Sequence of chain 1.A:
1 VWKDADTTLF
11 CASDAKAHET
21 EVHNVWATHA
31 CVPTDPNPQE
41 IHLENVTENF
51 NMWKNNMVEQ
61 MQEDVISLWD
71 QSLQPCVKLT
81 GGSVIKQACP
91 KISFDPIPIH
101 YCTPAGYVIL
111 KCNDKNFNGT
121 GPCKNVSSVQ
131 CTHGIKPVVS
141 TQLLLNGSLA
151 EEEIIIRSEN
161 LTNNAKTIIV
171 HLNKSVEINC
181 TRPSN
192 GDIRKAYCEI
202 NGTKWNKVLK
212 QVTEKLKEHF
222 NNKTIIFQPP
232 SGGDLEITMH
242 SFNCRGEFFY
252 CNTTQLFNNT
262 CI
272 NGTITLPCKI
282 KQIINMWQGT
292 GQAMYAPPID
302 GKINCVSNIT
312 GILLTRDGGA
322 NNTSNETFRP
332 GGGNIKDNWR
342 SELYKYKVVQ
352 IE

Binding-site contacts:
Ligand atom O6 contacts residue THR120 of chain 1.A at 4.2 Å.
Ligand atom C4 contacts residue ASN118 of chain 1.A at 4.2 Å.
Ligand atom C2 contacts residue ASN118 of chain 1.A at 2.3 Å.
Ligand atom C8 contacts residue LEU161 of chain 1.A at 3.9 Å (hydrophobic).
Ligand atom C7 contacts residue ASN118 of chain 1.A at 3.2 Å.
Ligand atom C3 contacts residue THR120 of chain 1.A at 4.1 Å.
Ligand atom O5 contacts residue ASN118 of chain 1.A at 2.4 Å (h-bond).
Ligand atom C3 contacts residue ASN118 of chain 1.A at 3.7 Å.
Ligand atom O7 contacts residue LEU161 of chain 1.A at 4.4 Å.
Ligand atom C8 contacts residue ILE156 of chain 1.A at 3.5 Å (hydrophobic).
Ligand atom C1 contacts residue THR120 of chain 1.A at 3.7 Å.
Ligand atom O7 contacts residue HIS220 of chain 1.A at 3.3 Å.
Ligand atom C7 contacts residue ILE156 of chain 1.A at 4.2 Å (hydrophobic).
Ligand atom C8 contacts residue ARG157 of chain 1.A at 4.4 Å.
Ligand atom O6 contacts residue PRO122 of chain 1.A at 4.0 Å.
Ligand atom C2 contacts residue THR120 of chain 1.A at 4.2 Å.
Ligand atom N2 contacts residue THR120 of chain 1.A at 4.1 Å.
Ligand atom C8 contacts residue SER158 of chain 1.A at 3.8 Å.
Ligand atom O5 contacts residue THR120 of chain 1.A at 3.8 Å.
Ligand atom O7 contacts residue ILE156 of chain 1.A at 4.4 Å.
Ligand atom O7 contacts residue ASN118 of chain 1.A at 3.3 Å (h-bond).
Ligand atom C7 contacts residue HIS220 of chain 1.A at 4.3 Å.
Ligand atom C1 contacts residue ASN118 of chain 1.A at 1.4 Å.
Ligand atom C8 contacts residue ASN118 of chain 1.A at 4.3 Å.
Ligand atom C5 contacts residue ASN118 of chain 1.A at 3.6 Å.
Ligand atom C5 contacts residue THR120 of chain 1.A at 4.0 Å.
Ligand atom N2 contacts residue ASN118 of chain 1.A at 2.7 Å (h-bond).

A small-molecule ligand and the protein it binds are described below.
Small molecule (SMILES): CC(=O)N[C@@H]1[C@@H](O)[C@H](O)[C@@H](CO)O[C@H]1O